Sequence of chain 1.I:
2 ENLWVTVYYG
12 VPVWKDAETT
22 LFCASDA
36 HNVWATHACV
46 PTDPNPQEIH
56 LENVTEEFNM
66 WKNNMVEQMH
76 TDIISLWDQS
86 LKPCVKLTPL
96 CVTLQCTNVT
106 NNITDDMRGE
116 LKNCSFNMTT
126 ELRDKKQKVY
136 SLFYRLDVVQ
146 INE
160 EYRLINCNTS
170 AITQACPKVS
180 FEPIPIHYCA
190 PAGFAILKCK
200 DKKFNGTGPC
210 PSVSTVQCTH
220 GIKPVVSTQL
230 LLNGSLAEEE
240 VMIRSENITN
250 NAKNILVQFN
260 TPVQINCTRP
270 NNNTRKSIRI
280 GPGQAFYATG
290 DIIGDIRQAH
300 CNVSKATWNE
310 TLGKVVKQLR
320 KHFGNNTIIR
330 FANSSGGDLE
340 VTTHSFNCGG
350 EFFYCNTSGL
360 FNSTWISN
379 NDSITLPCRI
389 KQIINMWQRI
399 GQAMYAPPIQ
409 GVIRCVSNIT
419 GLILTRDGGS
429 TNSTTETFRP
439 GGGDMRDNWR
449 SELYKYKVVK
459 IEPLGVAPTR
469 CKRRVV

Binding-site contacts:
Ligand atom C8 contacts residue GLN100 of chain 1.I at 2.4 Å.
Ligand atom O7 contacts residue ASN122 of chain 1.I at 3.8 Å.
Ligand atom C5 contacts residue ASN122 of chain 1.I at 3.6 Å.
Ligand atom C2 contacts residue ASN122 of chain 1.I at 2.5 Å.
Ligand atom C8 contacts residue SER120 of chain 1.I at 3.9 Å.
Ligand atom N2 contacts residue ASN122 of chain 1.I at 3.0 Å (h-bond).
Ligand atom C7 contacts residue ASN122 of chain 1.I at 3.6 Å.
Ligand atom C3 contacts residue ASN122 of chain 1.I at 3.8 Å.
Ligand atom O7 contacts residue GLN100 of chain 1.I at 3.3 Å (h-bond).
Ligand atom C4 contacts residue ASN122 of chain 1.I at 4.2 Å.
Ligand atom O5 contacts residue ASN122 of chain 1.I at 2.3 Å (h-bond).
Ligand atom C7 contacts residue GLN100 of chain 1.I at 3.6 Å.
Ligand atom C1 contacts residue ASN122 of chain 1.I at 1.4 Å.

This protein binds this small molecule.
Small molecule (SMILES): CC(=O)N[C@H]1[C@H](O[C@H]2[C@H](O)[C@@H](NC(C)=O)CO[C@@H]2CO)O[C@H](CO)[C@@H](O)[C@@H]1O